A protein and the small-molecule ligand that binds it are described below.
Small molecule (SMILES): CC(=O)N[C@@H]1[C@@H](O)[C@H](O)[C@@H](CO)O[C@H]1O

Binding-site contacts:
Ligand atom O7 contacts residue GLU448 of chain 1.B at 3.0 Å (salt-bridge).
Ligand atom C8 contacts residue CYS479 of chain 1.B at 3.9 Å (hydrophobic).
Ligand atom C7 contacts residue GLN446 of chain 1.B at 4.5 Å.
Ligand atom C1 contacts residue ASN480 of chain 1.B at 1.4 Å.
Ligand atom O3 contacts residue GLU448 of chain 1.B at 2.9 Å (salt-bridge).
Ligand atom C7 contacts residue ASN480 of chain 1.B at 3.4 Å.
Ligand atom N2 contacts residue ASN480 of chain 1.B at 2.8 Å (h-bond).
Ligand atom O7 contacts residue ASN480 of chain 1.B at 3.5 Å (h-bond).
Ligand atom C2 contacts residue GLN446 of chain 1.B at 4.4 Å.
Ligand atom C4 contacts residue ASN480 of chain 1.B at 4.1 Å.
Ligand atom O7 contacts residue GLN446 of chain 1.B at 3.6 Å (h-bond).
Ligand atom C7 contacts residue GLU448 of chain 1.B at 4.0 Å.
Ligand atom C3 contacts residue ASN480 of chain 1.B at 3.6 Å.
Ligand atom O5 contacts residue ASN480 of chain 1.B at 2.3 Å (h-bond).
Ligand atom C5 contacts residue ASN480 of chain 1.B at 3.6 Å.
Ligand atom C2 contacts residue ASN480 of chain 1.B at 2.2 Å.
Ligand atom C8 contacts residue SER447 of chain 1.B at 4.5 Å.
Ligand atom C8 contacts residue ASN480 of chain 1.B at 4.5 Å.
Ligand atom C3 contacts residue GLU448 of chain 1.B at 4.2 Å.
Ligand atom C7 contacts residue SER447 of chain 1.B at 4.3 Å.
Ligand atom O7 contacts residue SER447 of chain 1.B at 3.4 Å.
Ligand atom C8 contacts residue SER478 of chain 1.B at 3.5 Å.

Sequence of chain 1.B:
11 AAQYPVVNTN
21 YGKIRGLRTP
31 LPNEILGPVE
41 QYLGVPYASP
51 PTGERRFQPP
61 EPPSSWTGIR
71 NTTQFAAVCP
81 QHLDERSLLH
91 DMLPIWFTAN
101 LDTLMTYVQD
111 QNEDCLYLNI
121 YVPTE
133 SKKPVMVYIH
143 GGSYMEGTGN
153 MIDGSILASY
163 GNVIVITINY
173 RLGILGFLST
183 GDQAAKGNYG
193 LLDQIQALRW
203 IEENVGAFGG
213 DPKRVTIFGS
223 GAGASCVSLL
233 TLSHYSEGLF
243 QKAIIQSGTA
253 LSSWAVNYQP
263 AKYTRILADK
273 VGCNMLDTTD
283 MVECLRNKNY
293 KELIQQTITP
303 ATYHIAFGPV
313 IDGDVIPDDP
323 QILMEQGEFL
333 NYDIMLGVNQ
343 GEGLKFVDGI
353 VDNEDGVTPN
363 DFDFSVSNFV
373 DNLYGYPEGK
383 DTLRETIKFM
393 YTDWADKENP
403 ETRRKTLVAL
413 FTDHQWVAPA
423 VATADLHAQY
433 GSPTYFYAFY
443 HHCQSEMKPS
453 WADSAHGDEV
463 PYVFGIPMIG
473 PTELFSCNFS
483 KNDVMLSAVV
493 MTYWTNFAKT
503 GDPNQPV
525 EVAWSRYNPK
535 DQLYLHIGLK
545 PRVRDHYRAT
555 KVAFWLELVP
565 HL